This small molecule binds to this protein.
Small molecule (SMILES): COc1cc2ncnc(Nc3cccc(Cl)c3)c2cc1OC

Binding-site contacts:
Ligand atom C3 contacts residue ILE216 of chain 1.A at 3.5 Å (hydrophobic).
Ligand atom C17 contacts residue ILE41 of chain 1.A at 3.6 Å (hydrophobic).
Ligand atom C20 contacts residue GLU69 of chain 1.A at 3.8 Å.
Ligand atom N9 contacts residue PHE54 of chain 1.A at 3.9 Å.
Ligand atom N9 contacts residue ALA101 of chain 1.A at 4.0 Å.
Ligand atom C14 contacts residue THR106 of chain 1.A at 3.5 Å.
Ligand atom O13 contacts residue ILE206 of chain 1.A at 4.1 Å.
Ligand atom C14 contacts residue ILE216 of chain 1.A at 3.6 Å (hydrophobic).
Ligand atom C16 contacts residue GLY104 of chain 1.A at 3.0 Å.
Ligand atom C1 contacts residue PHE54 of chain 1.A at 3.9 Å (hydrophobic).
Ligand atom CL contacts residue LEU73 of chain 1.A at 3.7 Å.
Ligand atom CL contacts residue THR99 of chain 1.A at 3.0 Å.
Ligand atom N6 contacts residue ILE216 of chain 1.A at 4.0 Å.
Ligand atom N5 contacts residue PHE54 of chain 1.A at 3.5 Å.
Ligand atom CL contacts residue GLU69 of chain 1.A at 3.9 Å.
Ligand atom C10 contacts residue ILE216 of chain 1.A at 4.0 Å (hydrophobic).
Ligand atom N6 contacts residue PHE54 of chain 1.A at 4.0 Å.
Ligand atom C15 contacts residue ILE102 of chain 1.A at 3.6 Å (hydrophobic).
Ligand atom C2 contacts residue ILE216 of chain 1.A at 3.8 Å (hydrophobic).
Ligand atom C15 contacts residue ILE206 of chain 1.A at 3.9 Å (hydrophobic).
Ligand atom O13 contacts residue THR106 of chain 1.A at 3.7 Å.
Ligand atom CL contacts residue PRO83 of chain 1.A at 3.9 Å.
Ligand atom C19 contacts residue ILE41 of chain 1.A at 3.7 Å (hydrophobic).
Ligand atom N9 contacts residue ILE216 of chain 1.A at 4.1 Å.
Ligand atom C8 contacts residue ILE216 of chain 1.A at 3.9 Å (hydrophobic).
Ligand atom C21 contacts residue GLU69 of chain 1.A at 3.4 Å.
Ligand atom C12 contacts residue ILE206 of chain 1.A at 4.0 Å (hydrophobic).
Ligand atom C14 contacts residue ASP203 of chain 1.A at 3.4 Å.
Ligand atom C8 contacts residue PHE54 of chain 1.A at 3.8 Å (hydrophobic).
Ligand atom C1 contacts residue ILE102 of chain 1.A at 3.9 Å (hydrophobic).
Ligand atom C4 contacts residue PHE54 of chain 1.A at 3.6 Å (hydrophobic).
Ligand atom C19 contacts residue LYS56 of chain 1.A at 3.5 Å.
Ligand atom N9 contacts residue ILE102 of chain 1.A at 3.1 Å (h-bond).
Ligand atom C4 contacts residue ILE216 of chain 1.A at 3.9 Å (hydrophobic).
Ligand atom C20 contacts residue THR99 of chain 1.A at 3.7 Å.
Ligand atom C8 contacts residue ILE102 of chain 1.A at 3.1 Å (hydrophobic).
Ligand atom C21 contacts residue LYS56 of chain 1.A at 3.8 Å.
Ligand atom N5 contacts residue ILE216 of chain 1.A at 3.8 Å.
Ligand atom C2 contacts residue PHE54 of chain 1.A at 3.7 Å (hydrophobic).
Ligand atom C8 contacts residue ALA101 of chain 1.A at 3.6 Å (hydrophobic).

Sequence of chain 1.A:
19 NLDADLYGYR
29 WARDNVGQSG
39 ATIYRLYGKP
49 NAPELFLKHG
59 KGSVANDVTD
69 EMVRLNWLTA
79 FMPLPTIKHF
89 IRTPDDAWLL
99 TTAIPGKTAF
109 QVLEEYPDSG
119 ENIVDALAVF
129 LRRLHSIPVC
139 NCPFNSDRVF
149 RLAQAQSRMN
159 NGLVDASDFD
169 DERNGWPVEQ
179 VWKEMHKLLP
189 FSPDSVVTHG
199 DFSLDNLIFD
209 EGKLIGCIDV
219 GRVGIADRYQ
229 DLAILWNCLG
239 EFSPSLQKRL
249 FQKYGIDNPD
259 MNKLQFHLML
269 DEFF